Sequence of chain 1.B:
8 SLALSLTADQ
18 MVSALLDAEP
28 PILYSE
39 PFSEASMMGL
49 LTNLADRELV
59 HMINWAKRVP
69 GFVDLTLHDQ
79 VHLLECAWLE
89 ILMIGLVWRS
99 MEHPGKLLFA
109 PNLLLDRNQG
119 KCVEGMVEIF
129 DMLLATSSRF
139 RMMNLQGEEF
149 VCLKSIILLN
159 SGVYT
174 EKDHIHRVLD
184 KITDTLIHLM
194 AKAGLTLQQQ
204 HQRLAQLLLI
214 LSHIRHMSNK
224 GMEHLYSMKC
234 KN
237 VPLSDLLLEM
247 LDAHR

The small molecule below binds the protein below.
Small molecule (SMILES): CC[C@H](C)[C@H](NC(=O)[C@H](C)N)C(=O)N[C@@H](CC(C)C)C(=O)N[C@@H](Cc1cnc[nH]1)C(=O)N[C@@H](C)C(=O)N[C@@H](CC(C)C)C(=O)N[C@@H](CC(C)C)C(=O)N[C@@H](C)C(=O)N[C@@H](C)C=O

Binding-site contacts:
Ligand atom ND1 contacts residue VAL79 of chain 1.B at 3.6 Å.
Ligand atom CG1 contacts residue GLU245 of chain 1.B at 3.9 Å.
Ligand atom CD1 contacts residue LEU242 of chain 1.B at 3.8 Å (hydrophobic).
Ligand atom CD1 contacts residue ILE61 of chain 1.B at 3.6 Å (hydrophobic).
Ligand atom C contacts residue GLU245 of chain 1.B at 3.6 Å.
Ligand atom CA contacts residue VAL79 of chain 1.B at 4.2 Å (hydrophobic).
Ligand atom CA contacts residue GLU245 of chain 1.B at 3.6 Å.
Ligand atom CD2 contacts residue GLU83 of chain 1.B at 3.7 Å.
Ligand atom CB contacts residue MET246 of chain 1.B at 4.3 Å (hydrophobic).
Ligand atom CG2 contacts residue LEU242 of chain 1.B at 3.7 Å (hydrophobic).
Ligand atom CD2 contacts residue LYS65 of chain 1.B at 4.0 Å.
Ligand atom CD1 contacts residue GLU245 of chain 1.B at 3.4 Å.
Ligand atom CG contacts residue LEU82 of chain 1.B at 4.2 Å (hydrophobic).
Ligand atom CB contacts residue LEU242 of chain 1.B at 4.1 Å (hydrophobic).
Ligand atom CD1 contacts residue LEU82 of chain 1.B at 3.9 Å (hydrophobic).
Ligand atom CB contacts residue GLN78 of chain 1.B at 4.3 Å.
Ligand atom CD1 contacts residue ASP241 of chain 1.B at 3.7 Å.
Ligand atom N contacts residue GLU245 of chain 1.B at 4.0 Å.
Ligand atom CE1 contacts residue LEU75 of chain 1.B at 4.2 Å (hydrophobic).
Ligand atom CD1 contacts residue VAL79 of chain 1.B at 3.7 Å (hydrophobic).
Ligand atom CD2 contacts residue ILE61 of chain 1.B at 3.7 Å (hydrophobic).
Ligand atom CB contacts residue GLU245 of chain 1.B at 3.9 Å.
Ligand atom CG contacts residue ILE61 of chain 1.B at 4.1 Å (hydrophobic).
Ligand atom O contacts residue LYS65 of chain 1.B at 3.8 Å.
Ligand atom CD2 contacts residue VAL79 of chain 1.B at 3.6 Å (hydrophobic).
Ligand atom CD2 contacts residue LEU82 of chain 1.B at 3.7 Å (hydrophobic).
Ligand atom CB contacts residue GLU245 of chain 1.B at 3.5 Å.
Ligand atom C contacts residue LYS65 of chain 1.B at 3.8 Å.
Ligand atom O contacts residue ILE61 of chain 1.B at 4.2 Å.
Ligand atom C contacts residue ILE61 of chain 1.B at 4.2 Å (hydrophobic).
Ligand atom CD2 contacts residue MET246 of chain 1.B at 3.9 Å (hydrophobic).
Ligand atom CD1 contacts residue GLN78 of chain 1.B at 3.9 Å.
Ligand atom CD2 contacts residue GLN78 of chain 1.B at 3.8 Å.
Ligand atom N contacts residue LEU242 of chain 1.B at 4.0 Å.
Ligand atom CD2 contacts residue PHE70 of chain 1.B at 4.3 Å (hydrophobic).
Ligand atom CD1 contacts residue LEU242 of chain 1.B at 4.2 Å (hydrophobic).
Ligand atom N contacts residue GLU245 of chain 1.B at 2.8 Å (salt-bridge).
Ligand atom N contacts residue ILE61 of chain 1.B at 4.2 Å.
Ligand atom CB contacts residue ILE61 of chain 1.B at 4.1 Å (hydrophobic).
Ligand atom CA contacts residue GLU245 of chain 1.B at 3.6 Å.